The small molecule below binds the protein below.
Small molecule (SMILES): CC(=O)N[C@@H]1[C@@H](O)[C@H](O)[C@@H](CO)O[C@H]1O

Binding-site contacts:
Ligand atom N2 contacts residue ASN122 of chain 1.B at 2.8 Å (h-bond).
Ligand atom N2 contacts residue THR124 of chain 1.B at 3.4 Å.
Ligand atom C1 contacts residue THR124 of chain 1.B at 3.5 Å.
Ligand atom C5 contacts residue ASN122 of chain 1.B at 3.7 Å.
Ligand atom C2 contacts residue THR124 of chain 1.B at 4.0 Å.
Ligand atom O7 contacts residue PHE157 of chain 1.B at 3.2 Å.
Ligand atom C3 contacts residue THR124 of chain 1.B at 4.0 Å.
Ligand atom C7 contacts residue ASN122 of chain 1.B at 3.8 Å.
Ligand atom C2 contacts residue PHE157 of chain 1.B at 3.7 Å (hydrophobic).
Ligand atom C7 contacts residue THR124 of chain 1.B at 4.3 Å.
Ligand atom O7 contacts residue ASN122 of chain 1.B at 4.3 Å.
Ligand atom C8 contacts residue THR124 of chain 1.B at 4.4 Å.
Ligand atom C1 contacts residue PHE157 of chain 1.B at 4.4 Å (hydrophobic).
Ligand atom C8 contacts residue ALA123 of chain 1.B at 3.8 Å (hydrophobic).
Ligand atom O5 contacts residue THR124 of chain 1.B at 4.3 Å.
Ligand atom C4 contacts residue ASN122 of chain 1.B at 4.2 Å.
Ligand atom O5 contacts residue ASN122 of chain 1.B at 2.4 Å (h-bond).
Ligand atom C1 contacts residue ASN122 of chain 1.B at 1.4 Å.
Ligand atom N2 contacts residue PHE157 of chain 1.B at 4.2 Å.
Ligand atom O3 contacts residue PHE157 of chain 1.B at 4.3 Å.
Ligand atom C7 contacts residue PHE157 of chain 1.B at 4.0 Å (hydrophobic).
Ligand atom C2 contacts residue ASN122 of chain 1.B at 2.4 Å.
Ligand atom C5 contacts residue THR124 of chain 1.B at 4.4 Å.
Ligand atom C3 contacts residue ASN122 of chain 1.B at 3.8 Å.

Sequence of chain 1.B:
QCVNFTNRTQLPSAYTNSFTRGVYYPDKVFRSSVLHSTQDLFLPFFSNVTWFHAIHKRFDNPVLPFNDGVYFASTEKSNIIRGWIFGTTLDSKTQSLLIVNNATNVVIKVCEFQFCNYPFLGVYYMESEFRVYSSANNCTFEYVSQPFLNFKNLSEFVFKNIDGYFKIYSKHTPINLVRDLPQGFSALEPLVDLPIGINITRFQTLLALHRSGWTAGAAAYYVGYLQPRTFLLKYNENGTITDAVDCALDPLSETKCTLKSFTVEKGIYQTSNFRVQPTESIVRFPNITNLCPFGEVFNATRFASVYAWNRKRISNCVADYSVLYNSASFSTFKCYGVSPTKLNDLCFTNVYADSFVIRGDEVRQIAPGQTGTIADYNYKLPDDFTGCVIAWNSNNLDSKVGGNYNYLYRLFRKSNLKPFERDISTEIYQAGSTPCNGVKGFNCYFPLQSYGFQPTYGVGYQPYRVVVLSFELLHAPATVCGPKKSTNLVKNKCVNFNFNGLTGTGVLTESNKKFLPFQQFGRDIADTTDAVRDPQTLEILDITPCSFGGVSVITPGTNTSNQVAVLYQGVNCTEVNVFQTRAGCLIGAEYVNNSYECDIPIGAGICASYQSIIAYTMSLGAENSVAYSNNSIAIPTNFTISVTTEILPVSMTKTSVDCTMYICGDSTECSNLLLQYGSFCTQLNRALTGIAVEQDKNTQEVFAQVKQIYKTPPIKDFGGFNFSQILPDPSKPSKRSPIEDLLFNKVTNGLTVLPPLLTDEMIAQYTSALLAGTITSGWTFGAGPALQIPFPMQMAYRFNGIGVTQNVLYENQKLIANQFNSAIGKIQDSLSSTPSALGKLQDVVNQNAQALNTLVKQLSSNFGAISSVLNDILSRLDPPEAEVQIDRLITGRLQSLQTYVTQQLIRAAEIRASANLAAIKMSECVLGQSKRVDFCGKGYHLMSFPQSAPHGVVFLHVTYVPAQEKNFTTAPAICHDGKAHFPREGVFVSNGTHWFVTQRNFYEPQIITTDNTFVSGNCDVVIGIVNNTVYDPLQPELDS